Binding-site contacts:
Ligand atom C41 contacts residue CYS191 of chain 1.C at 3.4 Å (hydrophobic).
Ligand atom C06 contacts residue HIS57 of chain 1.C at 3.2 Å.
Ligand atom C19 contacts residue LYS175 of chain 1.C at 3.7 Å.
Ligand atom N35 contacts residue SER214 of chain 1.C at 2.8 Å (h-bond).
Ligand atom C41 contacts residue MET192 of chain 1.C at 3.6 Å (hydrophobic).
Ligand atom C44 contacts residue GLY216 of chain 1.C at 3.7 Å.
Ligand atom C42 contacts residue CYS191 of chain 1.C at 3.8 Å (hydrophobic).
Ligand atom O23 contacts residue GLY216 of chain 1.C at 3.3 Å (h-bond).
Ligand atom O30 contacts residue TRP215 of chain 1.C at 3.0 Å.
Ligand atom C18 contacts residue LYS175 of chain 1.C at 3.5 Å.
Ligand atom O30 contacts residue GLY216 of chain 1.C at 3.0 Å (h-bond).
Ligand atom C36 contacts residue SER214 of chain 1.C at 3.7 Å.
Ligand atom C05 contacts residue HIS57 of chain 1.C at 2.9 Å.
Ligand atom O38 contacts residue SER195 of chain 1.C at 2.4 Å (h-bond).
Ligand atom C17 contacts residue TRP215 of chain 1.C at 3.6 Å (hydrophobic).
Ligand atom C39 contacts residue SER214 of chain 1.C at 3.7 Å.
Ligand atom C37 contacts residue HIS57 of chain 1.C at 3.3 Å.
Ligand atom C17 contacts residue LYS175 of chain 1.C at 3.4 Å.
Ligand atom O38 contacts residue GLY193 of chain 1.C at 3.1 Å (h-bond).
Ligand atom C36 contacts residue SER195 of chain 1.C at 2.5 Å.
Ligand atom C05 contacts residue SER214 of chain 1.C at 3.6 Å.
Ligand atom C39 contacts residue CYS191 of chain 1.C at 3.5 Å (hydrophobic).
Ligand atom C42 contacts residue SER190 of chain 1.C at 3.7 Å.
Ligand atom N25 contacts residue GLY216 of chain 1.C at 2.9 Å (h-bond).
Ligand atom O38 contacts residue ASP194 of chain 1.C at 3.7 Å.
Ligand atom C39 contacts residue SER195 of chain 1.C at 2.6 Å.
Ligand atom N35 contacts residue SER195 of chain 1.C at 2.9 Å (h-bond).
Ligand atom C44 contacts residue TRP215 of chain 1.C at 3.4 Å (hydrophobic).
Ligand atom C37 contacts residue SER195 of chain 1.C at 1.6 Å.
Ligand atom C32 contacts residue SER214 of chain 1.C at 3.6 Å.
Ligand atom C10 contacts residue ASN100 of chain 1.C at 3.7 Å.
Ligand atom O23 contacts residue SER218 of chain 1.C at 3.0 Å (h-bond).
Ligand atom C42 contacts residue SER217 of chain 1.C at 3.5 Å.
Ligand atom C43 contacts residue GLY216 of chain 1.C at 3.6 Å.
Ligand atom C06 contacts residue ASP102 of chain 1.C at 3.5 Å.
Ligand atom C33 contacts residue SER214 of chain 1.C at 3.6 Å.
Ligand atom C43 contacts residue SER190 of chain 1.C at 3.1 Å.
Ligand atom C40 contacts residue CYS191 of chain 1.C at 3.5 Å (hydrophobic).
Ligand atom C44 contacts residue SER190 of chain 1.C at 3.3 Å.
Ligand atom C45 contacts residue TRP215 of chain 1.C at 3.7 Å (hydrophobic).

Sequence of chain 1.C:
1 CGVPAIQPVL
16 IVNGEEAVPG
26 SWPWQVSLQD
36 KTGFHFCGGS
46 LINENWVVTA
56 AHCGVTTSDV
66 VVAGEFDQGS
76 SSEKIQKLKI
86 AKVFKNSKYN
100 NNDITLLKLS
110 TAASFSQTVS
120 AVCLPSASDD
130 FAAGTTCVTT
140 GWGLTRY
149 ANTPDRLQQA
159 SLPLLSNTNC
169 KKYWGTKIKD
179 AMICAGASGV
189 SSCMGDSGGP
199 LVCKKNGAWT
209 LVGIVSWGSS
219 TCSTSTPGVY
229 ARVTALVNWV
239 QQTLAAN

This protein binds this small molecule.
Small molecule (SMILES): O=C[C@H](Cc1ccccc1)NC(=O)[C@@H]1Cc2ccc(cc2)OCCCCOc2ccc(cc2)CCC(=O)c2ccc([nH]2)C(=O)N1